Binding-site contacts:
Ligand atom N3 contacts residue PHE26 of chain 1.G at 3.6 Å.
Ligand atom N4 contacts residue VAL8 of chain 1.G at 2.8 Å (h-bond).
Ligand atom C5' contacts residue U6 of chain 1.C at 3.2 Å.
Ligand atom OP1 contacts residue ARG10 of chain 1.G at 3.0 Å (salt-bridge).
Ligand atom C3' contacts residue ARG10 of chain 1.G at 3.9 Å.
Ligand atom N1 contacts residue PHE26 of chain 1.G at 3.9 Å.
Ligand atom O4' contacts residue G5 of chain 1.C at 3.5 Å.
Ligand atom C4' contacts residue U6 of chain 1.C at 3.8 Å.
Ligand atom O3' contacts residue U6 of chain 1.C at 3.5 Å.
Ligand atom O2 contacts residue GLU11 of chain 1.G at 3.1 Å.
Ligand atom N3 contacts residue ARG10 of chain 1.G at 2.8 Å (salt-bridge).
Ligand atom C2 contacts residue ARG10 of chain 1.G at 3.5 Å.
Ligand atom C4 contacts residue PHE26 of chain 1.G at 3.6 Å (hydrophobic).
Ligand atom C1' contacts residue G5 of chain 1.C at 3.5 Å.
Ligand atom C2' contacts residue GLU11 of chain 1.G at 3.1 Å.
Ligand atom C5 contacts residue ARG10 of chain 1.G at 3.8 Å.
Ligand atom O2 contacts residue ARG10 of chain 1.G at 3.4 Å (salt-bridge).
Ligand atom OP1 contacts residue ARG14 of chain 1.G at 2.7 Å (salt-bridge).
Ligand atom N4 contacts residue GLU7 of chain 1.G at 2.8 Å (salt-bridge).
Ligand atom OP1 contacts residue ARG10 of chain 1.G at 3.2 Å (salt-bridge).
Ligand atom C4 contacts residue ARG10 of chain 1.G at 3.6 Å.
Ligand atom P contacts residue U6 of chain 1.C at 3.6 Å.
Ligand atom C5' contacts residue G5 of chain 1.C at 3.3 Å.
Ligand atom N4 contacts residue PHE26 of chain 1.G at 3.9 Å.
Ligand atom P contacts residue ARG10 of chain 1.G at 3.6 Å.
Ligand atom C2 contacts residue G5 of chain 1.C at 3.5 Å.
Ligand atom OP2 contacts residue U6 of chain 1.C at 2.6 Å (h-bond).
Ligand atom C5 contacts residue PHE26 of chain 1.G at 3.5 Å (hydrophobic).
Ligand atom C6 contacts residue PHE26 of chain 1.G at 3.7 Å (hydrophobic).
Ligand atom C4 contacts residue GLU7 of chain 1.G at 3.8 Å.
Ligand atom N4 contacts residue ARG10 of chain 1.G at 3.8 Å.
Ligand atom C4 contacts residue VAL8 of chain 1.G at 3.8 Å (hydrophobic).
Ligand atom O2' contacts residue U6 of chain 1.C at 3.2 Å.
Ligand atom O5' contacts residue ARG10 of chain 1.G at 3.1 Å (salt-bridge).
Ligand atom O2 contacts residue G5 of chain 1.C at 2.9 Å (h-bond).
Ligand atom C4' contacts residue G5 of chain 1.C at 3.4 Å.
Ligand atom N3 contacts residue VAL8 of chain 1.G at 3.9 Å.
Ligand atom C5 contacts residue GLU7 of chain 1.G at 3.8 Å.
Ligand atom O2' contacts residue GLU11 of chain 1.G at 2.3 Å (salt-bridge).
Ligand atom N3 contacts residue CYS9 of chain 1.G at 3.7 Å.

Sequence of chain 1.G:
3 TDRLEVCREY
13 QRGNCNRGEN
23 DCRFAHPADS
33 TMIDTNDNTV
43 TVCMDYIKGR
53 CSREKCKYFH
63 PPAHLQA

This small molecule binds to this protein.
Small molecule (SMILES): NC1=NC(=O)C2N=CN=C2N1.Nc1ccn([C@@H]2O[C@H](CO[P](=O)(O)O[C@H]3[C@@H](O)[C@H](n4cnc5c(=O)nc(N)[nH]c54)O[C@@H]3CO[P](=O)(O)O[C@H]3[C@@H](O)[C@H](n4ccc(N)nc4=O)O[C@@H]3CO)[C@@H](OP(=O)(O)O)[C@H]2O)c(=O)n1